Binding-site contacts:
Ligand atom O3 contacts residue HIS220 of chain 1.A at 3.4 Å.
Ligand atom O6 contacts residue TRP137 of chain 1.A at 3.3 Å.
Ligand atom C3 contacts residue MN1 of chain 1.D at 3.1 Å.
Ligand atom O6 contacts residue VAL135 of chain 1.A at 3.3 Å.
Ligand atom O3 contacts residue MN1 of chain 1.D at 2.5 Å.
Ligand atom O2 contacts residue PHE26 of chain 3.A at 3.2 Å.
Ligand atom O5 contacts residue PHE94 of chain 1.A at 3.8 Å.
Ligand atom C4 contacts residue TRP137 of chain 1.A at 4.3 Å (hydrophobic).
Ligand atom O1 contacts residue TRP16 of chain 1.A at 3.5 Å (h-bond).
Ligand atom O3 contacts residue ASP287 of chain 1.A at 3.0 Å (salt-bridge).
Ligand atom O3 contacts residue GLU217 of chain 1.A at 3.3 Å (salt-bridge).
Ligand atom O5 contacts residue HIS54 of chain 1.A at 2.8 Å (h-bond).
Ligand atom O6 contacts residue THR90 of chain 1.A at 3.6 Å (h-bond).
Ligand atom C1 contacts residue PHE94 of chain 1.A at 3.7 Å (hydrophobic).
Ligand atom C6 contacts residue HIS54 of chain 1.A at 3.2 Å.
Ligand atom C4 contacts residue MN1 of chain 1.D at 3.1 Å.
Ligand atom C3 contacts residue GLU181 of chain 1.A at 4.0 Å.
Ligand atom O1 contacts residue PHE94 of chain 1.A at 4.0 Å.
Ligand atom O4 contacts residue ASP287 of chain 1.A at 3.2 Å (salt-bridge).
Ligand atom O2 contacts residue TRP137 of chain 1.A at 3.9 Å.
Ligand atom O5 contacts residue TRP137 of chain 1.A at 3.6 Å.
Ligand atom O4 contacts residue ASP245 of chain 1.A at 3.1 Å (salt-bridge).
Ligand atom C1 contacts residue TRP137 of chain 1.A at 3.6 Å (hydrophobic).
Ligand atom C6 contacts residue THR90 of chain 1.A at 3.8 Å.
Ligand atom O4 contacts residue MN1 of chain 1.D at 2.3 Å.
Ligand atom C5 contacts residue HIS54 of chain 1.A at 3.4 Å.
Ligand atom O1 contacts residue HIS54 of chain 1.A at 3.4 Å.
Ligand atom C3 contacts residue ASP287 of chain 1.A at 3.1 Å.
Ligand atom C5 contacts residue TRP16 of chain 1.A at 3.9 Å (hydrophobic).
Ligand atom O4 contacts residue GLU181 of chain 1.A at 2.5 Å (salt-bridge).
Ligand atom C1 contacts residue HIS54 of chain 1.A at 3.5 Å.
Ligand atom C4 contacts residue GLU181 of chain 1.A at 3.2 Å.
Ligand atom C6 contacts residue GLU181 of chain 1.A at 4.0 Å.
Ligand atom O6 contacts residue GLU181 of chain 1.A at 3.1 Å (salt-bridge).
Ligand atom C6 contacts residue TRP137 of chain 1.A at 4.2 Å (hydrophobic).
Ligand atom O4 contacts residue TRP16 of chain 1.A at 4.3 Å.
Ligand atom O3 contacts residue GLU181 of chain 1.A at 3.1 Å (salt-bridge).
Ligand atom C5 contacts residue GLU181 of chain 1.A at 4.1 Å.
Ligand atom C4 contacts residue ASP287 of chain 1.A at 3.8 Å.
Ligand atom C2 contacts residue TRP137 of chain 1.A at 3.5 Å (hydrophobic).

Sequence of chain 1.A:
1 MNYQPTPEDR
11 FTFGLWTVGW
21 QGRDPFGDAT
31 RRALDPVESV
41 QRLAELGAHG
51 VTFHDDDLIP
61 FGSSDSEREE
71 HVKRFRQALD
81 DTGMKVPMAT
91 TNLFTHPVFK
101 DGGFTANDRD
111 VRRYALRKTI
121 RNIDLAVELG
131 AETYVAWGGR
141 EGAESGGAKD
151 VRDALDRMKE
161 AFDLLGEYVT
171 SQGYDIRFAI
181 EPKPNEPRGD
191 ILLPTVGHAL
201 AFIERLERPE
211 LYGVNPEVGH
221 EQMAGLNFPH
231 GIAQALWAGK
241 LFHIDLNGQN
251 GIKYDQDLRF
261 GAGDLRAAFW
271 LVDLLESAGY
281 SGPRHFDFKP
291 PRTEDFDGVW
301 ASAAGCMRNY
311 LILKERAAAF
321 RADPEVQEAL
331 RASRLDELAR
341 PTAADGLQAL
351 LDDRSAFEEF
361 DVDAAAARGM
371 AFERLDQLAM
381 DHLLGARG

A protein and the small-molecule ligand that binds it are described below.
Small molecule (SMILES): OC[C@H]1O[C@H](O)[C@H](O)[C@@H](O)[C@@H]1O

Sequence of chain 3.A:
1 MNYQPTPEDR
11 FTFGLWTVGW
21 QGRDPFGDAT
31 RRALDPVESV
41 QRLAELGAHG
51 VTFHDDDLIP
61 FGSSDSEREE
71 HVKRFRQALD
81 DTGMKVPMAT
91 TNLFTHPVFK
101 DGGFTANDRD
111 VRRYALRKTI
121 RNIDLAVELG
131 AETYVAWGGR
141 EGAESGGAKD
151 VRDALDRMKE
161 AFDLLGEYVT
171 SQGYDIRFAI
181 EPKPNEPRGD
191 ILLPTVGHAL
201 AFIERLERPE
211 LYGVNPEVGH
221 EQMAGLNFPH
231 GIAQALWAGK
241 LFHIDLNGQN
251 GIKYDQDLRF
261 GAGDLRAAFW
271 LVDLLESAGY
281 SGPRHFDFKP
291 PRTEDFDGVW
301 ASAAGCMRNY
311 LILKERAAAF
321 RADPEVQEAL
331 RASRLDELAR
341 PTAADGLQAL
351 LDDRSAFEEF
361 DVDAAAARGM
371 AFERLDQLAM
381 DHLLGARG